Sequence of chain 1.A:
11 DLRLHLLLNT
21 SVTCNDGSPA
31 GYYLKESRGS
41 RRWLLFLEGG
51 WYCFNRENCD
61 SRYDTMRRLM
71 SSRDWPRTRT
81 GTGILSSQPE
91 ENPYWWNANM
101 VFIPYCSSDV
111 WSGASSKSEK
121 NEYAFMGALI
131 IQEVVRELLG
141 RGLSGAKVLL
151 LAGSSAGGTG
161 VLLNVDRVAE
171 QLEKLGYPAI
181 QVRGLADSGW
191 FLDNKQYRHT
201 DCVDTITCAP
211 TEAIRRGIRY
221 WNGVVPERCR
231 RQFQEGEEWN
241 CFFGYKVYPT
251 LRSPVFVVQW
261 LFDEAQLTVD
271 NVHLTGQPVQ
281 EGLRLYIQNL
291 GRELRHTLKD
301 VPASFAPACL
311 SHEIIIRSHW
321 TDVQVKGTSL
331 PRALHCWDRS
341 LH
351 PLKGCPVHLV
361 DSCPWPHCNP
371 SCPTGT

This small molecule binds to this protein.
Small molecule (SMILES): O=C(NCCc1ccncc1)NC1CCCCC1

Binding-site contacts:
Ligand atom C13 contacts residue THR159 of chain 1.A at 4.2 Å.
Ligand atom C12 contacts residue PHE191 of chain 1.A at 4.2 Å (hydrophobic).
Ligand atom C6 contacts residue TRP51 of chain 1.A at 3.3 Å (hydrophobic).
Ligand atom N2 contacts residue PHE191 of chain 1.A at 3.6 Å.
Ligand atom C7 contacts residue PHE191 of chain 1.A at 4.4 Å (hydrophobic).
Ligand atom C7 contacts residue VAL269 of chain 1.A at 4.3 Å (hydrophobic).
Ligand atom C3 contacts residue TRP51 of chain 1.A at 3.6 Å (hydrophobic).
Ligand atom C11 contacts residue PHE243 of chain 1.A at 3.6 Å (hydrophobic).
Ligand atom C13 contacts residue ILE214 of chain 1.A at 4.1 Å (hydrophobic).
Ligand atom C14 contacts residue PHE191 of chain 1.A at 4.4 Å (hydrophobic).
Ligand atom C12 contacts residue PHE243 of chain 1.A at 3.9 Å (hydrophobic).
Ligand atom N3 contacts residue TYR52 of chain 1.A at 3.8 Å.
Ligand atom C11 contacts residue PHE191 of chain 1.A at 4.2 Å (hydrophobic).
Ligand atom C14 contacts residue THR159 of chain 1.A at 4.1 Å.
Ligand atom C8 contacts residue TYR52 of chain 1.A at 3.8 Å (hydrophobic).
Ligand atom N2 contacts residue ALA265 of chain 1.A at 4.4 Å.
Ligand atom C9 contacts residue PHE191 of chain 1.A at 4.4 Å (hydrophobic).
Ligand atom C9 contacts residue TYR52 of chain 1.A at 4.0 Å (hydrophobic).
Ligand atom C4 contacts residue TRP51 of chain 1.A at 3.6 Å (hydrophobic).
Ligand atom C10 contacts residue PRO210 of chain 1.A at 4.1 Å (hydrophobic).
Ligand atom O1 contacts residue VAL269 of chain 1.A at 3.9 Å.
Ligand atom N1 contacts residue THR268 of chain 1.A at 4.4 Å.
Ligand atom C2 contacts residue THR268 of chain 1.A at 4.1 Å.
Ligand atom C11 contacts residue PRO210 of chain 1.A at 3.8 Å (hydrophobic).
Ligand atom C8 contacts residue PHE191 of chain 1.A at 3.9 Å (hydrophobic).
Ligand atom C1 contacts residue TRP51 of chain 1.A at 3.4 Å (hydrophobic).
Ligand atom N3 contacts residue PHE191 of chain 1.A at 3.8 Å.
Ligand atom C12 contacts residue PHE242 of chain 1.A at 3.5 Å (hydrophobic).
Ligand atom C5 contacts residue TRP51 of chain 1.A at 3.5 Å (hydrophobic).
Ligand atom C7 contacts residue ALA265 of chain 1.A at 4.0 Å (hydrophobic).
Ligand atom N1 contacts residue TRP51 of chain 1.A at 3.7 Å.
Ligand atom C1 contacts residue VAL269 of chain 1.A at 4.5 Å (hydrophobic).
Ligand atom C10 contacts residue PHE191 of chain 1.A at 3.8 Å (hydrophobic).
Ligand atom C2 contacts residue TRP51 of chain 1.A at 3.6 Å (hydrophobic).
Ligand atom C13 contacts residue PHE242 of chain 1.A at 3.7 Å (hydrophobic).
Ligand atom O1 contacts residue TYR52 of chain 1.A at 3.4 Å (h-bond).